Binding-site contacts:
Ligand atom O7 contacts residue ASN253 of chain 1.A at 4.2 Å.
Ligand atom C3 contacts residue ASN253 of chain 1.A at 3.8 Å.
Ligand atom C6 contacts residue THR255 of chain 1.A at 4.5 Å.
Ligand atom C1 contacts residue THR255 of chain 1.A at 2.9 Å.
Ligand atom N2 contacts residue THR255 of chain 1.A at 4.1 Å.
Ligand atom C2 contacts residue ASN253 of chain 1.A at 2.4 Å.
Ligand atom O6 contacts residue THR255 of chain 1.A at 3.7 Å.
Ligand atom N2 contacts residue ASN253 of chain 1.A at 2.9 Å (h-bond).
Ligand atom O6 contacts residue NAG1 of chain 1.M at 4.5 Å.
Ligand atom C5 contacts residue THR255 of chain 1.A at 3.8 Å.
Ligand atom C1 contacts residue ASN253 of chain 1.A at 1.4 Å.
Ligand atom C2 contacts residue THR255 of chain 1.A at 3.9 Å.
Ligand atom C8 contacts residue MET240 of chain 1.A at 3.4 Å (hydrophobic).
Ligand atom C4 contacts residue ASN253 of chain 1.A at 4.2 Å.
Ligand atom C5 contacts residue ASN253 of chain 1.A at 3.6 Å.
Ligand atom C8 contacts residue THR239 of chain 1.A at 3.9 Å.
Ligand atom C7 contacts residue MET240 of chain 1.A at 4.0 Å (hydrophobic).
Ligand atom C3 contacts residue THR255 of chain 1.A at 4.3 Å.
Ligand atom O5 contacts residue ASN253 of chain 1.A at 2.3 Å (h-bond).
Ligand atom C7 contacts residue ASN253 of chain 1.A at 3.8 Å.
Ligand atom N2 contacts residue MET240 of chain 1.A at 4.5 Å.
Ligand atom O5 contacts residue THR255 of chain 1.A at 3.5 Å (h-bond).

This protein binds this small molecule.
Small molecule (SMILES): CC(=O)N[C@@H]1[C@@H](O)[C@H](O)[C@@H](CO)O[C@H]1O

Sequence of chain 1.A:
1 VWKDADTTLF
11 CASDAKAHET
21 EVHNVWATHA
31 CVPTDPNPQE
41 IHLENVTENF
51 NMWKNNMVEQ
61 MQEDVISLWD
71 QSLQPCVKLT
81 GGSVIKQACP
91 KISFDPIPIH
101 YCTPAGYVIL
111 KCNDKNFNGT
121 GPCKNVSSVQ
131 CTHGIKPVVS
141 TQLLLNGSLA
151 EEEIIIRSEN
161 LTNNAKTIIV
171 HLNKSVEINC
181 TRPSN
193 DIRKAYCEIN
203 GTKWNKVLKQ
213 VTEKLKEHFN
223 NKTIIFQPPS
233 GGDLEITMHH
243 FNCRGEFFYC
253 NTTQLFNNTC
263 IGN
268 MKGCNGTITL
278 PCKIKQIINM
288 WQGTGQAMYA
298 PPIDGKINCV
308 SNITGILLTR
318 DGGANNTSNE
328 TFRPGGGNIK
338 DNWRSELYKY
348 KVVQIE